Sequence of chain 2.A:
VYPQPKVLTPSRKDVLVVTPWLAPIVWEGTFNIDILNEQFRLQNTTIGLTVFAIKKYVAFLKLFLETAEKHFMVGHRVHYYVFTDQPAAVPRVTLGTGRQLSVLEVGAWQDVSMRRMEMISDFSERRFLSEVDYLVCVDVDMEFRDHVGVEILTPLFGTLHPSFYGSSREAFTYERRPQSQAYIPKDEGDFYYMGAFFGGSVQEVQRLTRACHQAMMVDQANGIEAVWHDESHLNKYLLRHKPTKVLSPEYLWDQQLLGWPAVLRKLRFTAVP

Binding-site contacts:
Ligand atom O1 contacts residue SER167 of chain 2.A at 3.7 Å.
Ligand atom C4 contacts residue ASP258 of chain 2.A at 3.4 Å.
Ligand atom O1 contacts residue HIS165 of chain 2.A at 3.4 Å (h-bond).
Ligand atom C1' contacts residue SER167 of chain 2.A at 3.4 Å.
Ligand atom C6 contacts residue TRP232 of chain 2.A at 3.5 Å (hydrophobic).
Ligand atom O6 contacts residue PHE168 of chain 2.A at 3.3 Å.
Ligand atom C2 contacts residue MET198 of chain 2.A at 4.1 Å (hydrophobic).
Ligand atom C6 contacts residue THR177 of chain 2.A at 3.2 Å.
Ligand atom C4 contacts residue LEU261 of chain 2.A at 4.1 Å (hydrophobic).
Ligand atom O5 contacts residue MET198 of chain 2.A at 3.3 Å.
Ligand atom O5 contacts residue HIS165 of chain 2.A at 3.2 Å.
Ligand atom C4 contacts residue HIS165 of chain 2.A at 3.8 Å.
Ligand atom C6 contacts residue PRO166 of chain 2.A at 4.0 Å (hydrophobic).
Ligand atom O6 contacts residue TRP232 of chain 2.A at 3.4 Å (h-bond).
Ligand atom C5 contacts residue HIS165 of chain 2.A at 3.8 Å.
Ligand atom C5 contacts residue GLU235 of chain 2.A at 4.0 Å.
Ligand atom C5 contacts residue TRP232 of chain 2.A at 3.7 Å (hydrophobic).
Ligand atom C2' contacts residue LEU261 of chain 2.A at 3.9 Å (hydrophobic).
Ligand atom C4 contacts residue GLU235 of chain 2.A at 3.4 Å.
Ligand atom O6 contacts residue THR177 of chain 2.A at 2.7 Å (h-bond).
Ligand atom O4 contacts residue ASP258 of chain 2.A at 2.7 Å (salt-bridge).
Ligand atom C4 contacts residue TRP232 of chain 2.A at 3.7 Å (hydrophobic).
Ligand atom O3 contacts residue MET198 of chain 2.A at 4.0 Å.
Ligand atom O4 contacts residue MET198 of chain 2.A at 3.9 Å.
Ligand atom C2 contacts residue HIS165 of chain 2.A at 3.8 Å.
Ligand atom C6 contacts residue LEU261 of chain 2.A at 4.0 Å (hydrophobic).
Ligand atom C6 contacts residue GLU235 of chain 2.A at 3.5 Å.
Ligand atom O4 contacts residue HIS165 of chain 2.A at 2.8 Å.
Ligand atom C1 contacts residue HIS165 of chain 2.A at 3.8 Å.
Ligand atom C2' contacts residue SER167 of chain 2.A at 3.5 Å.
Ligand atom O4 contacts residue GLU235 of chain 2.A at 2.6 Å (salt-bridge).
Ligand atom C6 contacts residue SER167 of chain 2.A at 3.9 Å.
Ligand atom C6 contacts residue TYR196 of chain 2.A at 3.6 Å (hydrophobic).
Ligand atom C3 contacts residue TRP232 of chain 2.A at 3.9 Å (hydrophobic).
Ligand atom C6 contacts residue HIS165 of chain 2.A at 4.0 Å.
Ligand atom C1 contacts residue MET198 of chain 2.A at 3.9 Å (hydrophobic).
Ligand atom C4' contacts residue LEU261 of chain 2.A at 4.0 Å (hydrophobic).
Ligand atom O5 contacts residue PHE168 of chain 2.A at 3.8 Å.
Ligand atom C6 contacts residue PHE168 of chain 2.A at 3.8 Å (hydrophobic).
Ligand atom C1' contacts residue HIS165 of chain 2.A at 4.2 Å.

The protein below binds the small molecule below.
Small molecule (SMILES): CCCCCCO[C@@H]1O[C@H](CO)[C@H](O)[C@H](O)[C@H]1O[C@@H]1O[C@@H](C)[C@@H](O)[C@@H](O)[C@@H]1O